Sequence of chain 9.A:
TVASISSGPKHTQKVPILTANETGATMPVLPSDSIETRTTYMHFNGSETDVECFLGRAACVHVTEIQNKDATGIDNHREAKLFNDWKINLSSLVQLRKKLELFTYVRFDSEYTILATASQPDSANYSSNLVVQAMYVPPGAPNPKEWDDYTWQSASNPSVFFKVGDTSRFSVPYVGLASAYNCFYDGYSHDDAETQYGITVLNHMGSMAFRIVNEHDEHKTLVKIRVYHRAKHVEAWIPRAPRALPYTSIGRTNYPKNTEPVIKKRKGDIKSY

Binding-site contacts:
Ligand atom C21 contacts residue ILE104 of chain 9.A at 3.5 Å (hydrophobic).
Ligand atom C15 contacts residue TYR128 of chain 9.A at 3.0 Å (hydrophobic).
Ligand atom C8 contacts residue TYR197 of chain 9.A at 3.4 Å (hydrophobic).
Ligand atom C1 contacts residue DMS1 of chain 9.F at 4.1 Å.
Ligand atom C10 contacts residue LEU106 of chain 9.A at 4.0 Å (hydrophobic).
Ligand atom C16 contacts residue ILE104 of chain 9.A at 3.7 Å (hydrophobic).
Ligand atom C14 contacts residue TYR197 of chain 9.A at 4.1 Å (hydrophobic).
Ligand atom C19 contacts residue VAL188 of chain 9.A at 3.5 Å (hydrophobic).
Ligand atom C13 contacts residue SER126 of chain 9.A at 3.7 Å.
Ligand atom C16 contacts residue TYR128 of chain 9.A at 2.9 Å (hydrophobic).
Ligand atom C19 contacts residue TYR152 of chain 9.A at 3.9 Å (hydrophobic).
Ligand atom C7 contacts residue PHE124 of chain 9.A at 3.8 Å (hydrophobic).
Ligand atom C11 contacts residue TYR128 of chain 9.A at 3.4 Å (hydrophobic).
Ligand atom C18 contacts residue VAL188 of chain 9.A at 3.9 Å (hydrophobic).
Ligand atom C10 contacts residue ILE104 of chain 9.A at 3.9 Å (hydrophobic).
Ligand atom C13 contacts residue TYR197 of chain 9.A at 4.0 Å (hydrophobic).
Ligand atom C11 contacts residue MET221 of chain 9.A at 4.0 Å (hydrophobic).
Ligand atom N5 contacts residue DMS1 of chain 9.F at 3.9 Å.
Ligand atom C21 contacts residue MET224 of chain 9.A at 4.0 Å (hydrophobic).
Ligand atom C11 contacts residue ILE104 of chain 9.A at 3.5 Å (hydrophobic).
Ligand atom C7 contacts residue TYR197 of chain 9.A at 3.5 Å (hydrophobic).
Ligand atom C10 contacts residue MET221 of chain 9.A at 4.0 Å (hydrophobic).
Ligand atom C19 contacts residue VAL191 of chain 9.A at 4.0 Å (hydrophobic).
Ligand atom C20 contacts residue VAL188 of chain 9.A at 3.7 Å (hydrophobic).
Ligand atom N9 contacts residue TYR128 of chain 9.A at 4.1 Å.
Ligand atom C14 contacts residue SER126 of chain 9.A at 3.6 Å.
Ligand atom N5 contacts residue ASN219 of chain 9.A at 4.1 Å.
Ligand atom N12 contacts residue TYR128 of chain 9.A at 2.5 Å (h-bond).
Ligand atom C13 contacts residue TYR128 of chain 9.A at 3.0 Å (hydrophobic).
Ligand atom N4 contacts residue ASN219 of chain 9.A at 4.0 Å.
Ligand atom C17 contacts residue TYR128 of chain 9.A at 3.8 Å (hydrophobic).
Ligand atom C7 contacts residue LEU106 of chain 9.A at 4.1 Å (hydrophobic).
Ligand atom C17 contacts residue ILE104 of chain 9.A at 3.8 Å (hydrophobic).
Ligand atom C18 contacts residue TYR152 of chain 9.A at 3.8 Å (hydrophobic).
Ligand atom C20 contacts residue VAL191 of chain 9.A at 3.5 Å (hydrophobic).
Ligand atom N4 contacts residue DMS1 of chain 9.F at 3.6 Å (h-bond).
Ligand atom C10 contacts residue TYR128 of chain 9.A at 3.6 Å (hydrophobic).
Ligand atom C14 contacts residue TYR128 of chain 9.A at 3.3 Å (hydrophobic).
Ligand atom C1 contacts residue ASN198 of chain 9.A at 4.0 Å.
Ligand atom C8 contacts residue PHE124 of chain 9.A at 3.6 Å (hydrophobic).

This small molecule binds to this protein.
Small molecule (SMILES): COc1ccc(N2CCN(c3cccc(C)c3)CC2)nn1